Binding-site contacts:
Ligand atom O3 contacts residue ASN471 of chain 1.A at 4.0 Å.
Ligand atom C1 contacts residue ASN471 of chain 1.A at 1.4 Å.
Ligand atom O6 contacts residue MET394 of chain 1.A at 3.7 Å.
Ligand atom C3 contacts residue ASN471 of chain 1.A at 3.7 Å.
Ligand atom C2 contacts residue ASN471 of chain 1.A at 2.4 Å.
Ligand atom O5 contacts residue ASN471 of chain 1.A at 2.4 Å (h-bond).
Ligand atom C4 contacts residue ASN471 of chain 1.A at 4.3 Å.
Ligand atom N2 contacts residue ASN471 of chain 1.A at 3.2 Å (h-bond).
Ligand atom O7 contacts residue ASN471 of chain 1.A at 3.1 Å (h-bond).
Ligand atom C7 contacts residue ASN471 of chain 1.A at 3.5 Å.
Ligand atom C5 contacts residue ASN471 of chain 1.A at 3.7 Å.

Sequence of chain 1.A:
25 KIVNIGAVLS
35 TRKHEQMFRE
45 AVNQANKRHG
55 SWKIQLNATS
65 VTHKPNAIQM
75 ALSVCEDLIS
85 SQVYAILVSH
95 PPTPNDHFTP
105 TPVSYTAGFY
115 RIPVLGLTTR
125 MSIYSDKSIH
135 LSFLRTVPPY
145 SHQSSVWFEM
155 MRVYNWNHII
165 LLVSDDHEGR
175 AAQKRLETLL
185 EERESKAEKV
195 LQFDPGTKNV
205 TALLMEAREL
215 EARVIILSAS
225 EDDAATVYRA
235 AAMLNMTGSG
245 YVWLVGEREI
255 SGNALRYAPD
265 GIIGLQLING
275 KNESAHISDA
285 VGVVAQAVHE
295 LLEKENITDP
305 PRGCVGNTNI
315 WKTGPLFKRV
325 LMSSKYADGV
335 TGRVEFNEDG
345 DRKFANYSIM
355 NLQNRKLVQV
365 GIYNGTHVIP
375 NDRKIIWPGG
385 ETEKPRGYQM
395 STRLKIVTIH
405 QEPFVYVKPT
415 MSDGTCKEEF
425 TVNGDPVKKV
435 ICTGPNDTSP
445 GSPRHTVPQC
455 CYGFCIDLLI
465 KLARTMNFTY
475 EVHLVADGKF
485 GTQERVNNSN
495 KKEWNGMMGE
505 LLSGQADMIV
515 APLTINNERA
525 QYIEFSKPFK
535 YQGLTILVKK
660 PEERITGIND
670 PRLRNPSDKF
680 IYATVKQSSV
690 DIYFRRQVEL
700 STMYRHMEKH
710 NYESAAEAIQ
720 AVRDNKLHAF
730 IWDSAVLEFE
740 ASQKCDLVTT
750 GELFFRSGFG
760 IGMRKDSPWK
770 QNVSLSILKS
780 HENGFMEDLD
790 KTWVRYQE

This small molecule binds to this protein.
Small molecule (SMILES): CC(=O)N[C@@H]1[C@@H](O)[C@H](O)[C@@H](CO)O[C@H]1O